A small-molecule ligand and the protein it binds are described below.
Small molecule (SMILES): Nc1nc2c(ncn2[C@@H]2O[C@H](CO[P](=O)(O)O[P](=O)(O)NP(=O)(O)O)[C@@H](O)[C@H]2O)c(=O)[nH]1

Sequence of chain 2.A:
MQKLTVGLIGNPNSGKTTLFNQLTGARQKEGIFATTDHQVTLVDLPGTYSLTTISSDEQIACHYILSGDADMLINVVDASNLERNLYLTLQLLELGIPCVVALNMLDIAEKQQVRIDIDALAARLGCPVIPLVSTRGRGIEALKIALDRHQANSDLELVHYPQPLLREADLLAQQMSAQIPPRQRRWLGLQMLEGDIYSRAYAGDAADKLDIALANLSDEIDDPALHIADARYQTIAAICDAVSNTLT

Binding-site contacts:
Ligand atom O6 contacts residue SER150 of chain 2.A at 3.2 Å (h-bond).
Ligand atom O1A contacts residue GLY15 of chain 2.A at 3.5 Å.
Ligand atom PA contacts residue THR18 of chain 2.A at 3.5 Å.
Ligand atom O3A contacts residue GLY15 of chain 2.A at 3.3 Å (h-bond).
Ligand atom O5' contacts residue THR18 of chain 2.A at 3.5 Å (h-bond).
Ligand atom O1A contacts residue THR17 of chain 2.A at 3.5 Å (h-bond).
Ligand atom N3B contacts residue ASN13 of chain 2.A at 3.0 Å (h-bond).
Ligand atom O2B contacts residue SER14 of chain 2.A at 2.7 Å (h-bond).
Ligand atom PB contacts residue LYS16 of chain 2.A at 3.5 Å.
Ligand atom C8 contacts residue MET121 of chain 2.A at 3.6 Å (hydrophobic).
Ligand atom C4 contacts residue THR151 of chain 2.A at 3.5 Å.
Ligand atom O2B contacts residue GLY15 of chain 2.A at 2.9 Å (h-bond).
Ligand atom PB contacts residue MG1 of chain 2.C at 3.2 Å.
Ligand atom O6 contacts residue ASP123 of chain 2.A at 3.6 Å.
Ligand atom O1A contacts residue THR18 of chain 2.A at 2.5 Å (h-bond).
Ligand atom C8 contacts residue THR18 of chain 2.A at 3.5 Å.
Ligand atom N2 contacts residue ASP123 of chain 2.A at 2.6 Å (salt-bridge).
Ligand atom N1 contacts residue THR151 of chain 2.A at 3.6 Å (h-bond).
Ligand atom C2' contacts residue THR18 of chain 2.A at 3.5 Å.
Ligand atom O1B contacts residue LYS16 of chain 2.A at 3.5 Å (salt-bridge).
Ligand atom O6 contacts residue MET121 of chain 2.A at 3.1 Å (h-bond).
Ligand atom O1G contacts residue PRO12 of chain 2.A at 3.3 Å.
Ligand atom O2B contacts residue ASN13 of chain 2.A at 3.4 Å (h-bond).
Ligand atom C6 contacts residue THR151 of chain 2.A at 3.6 Å.
Ligand atom N1 contacts residue ASP123 of chain 2.A at 2.8 Å (salt-bridge).
Ligand atom O1G contacts residue ASN13 of chain 2.A at 3.4 Å (h-bond).
Ligand atom N3B contacts residue MG1 of chain 2.C at 3.6 Å.
Ligand atom O2G contacts residue MG1 of chain 2.C at 2.1 Å.
Ligand atom N7 contacts residue ASN120 of chain 2.A at 3.0 Å (h-bond).
Ligand atom O1G contacts residue LYS16 of chain 2.A at 2.9 Å (salt-bridge).
Ligand atom O2B contacts residue LYS16 of chain 2.A at 2.9 Å (salt-bridge).
Ligand atom O1B contacts residue MG1 of chain 2.C at 2.1 Å.
Ligand atom PG contacts residue MG1 of chain 2.C at 3.4 Å.
Ligand atom O2' contacts residue THR151 of chain 2.A at 3.5 Å.
Ligand atom O1B contacts residue THR17 of chain 2.A at 2.8 Å (h-bond).
Ligand atom N2 contacts residue ILE124 of chain 2.A at 3.6 Å.
Ligand atom O4' contacts residue MET121 of chain 2.A at 3.6 Å.
Ligand atom C2 contacts residue ASP123 of chain 2.A at 3.5 Å.
Ligand atom O6 contacts residue ASN120 of chain 2.A at 3.1 Å (h-bond).
Ligand atom O6 contacts residue VAL149 of chain 2.A at 3.5 Å.